Sequence of chain 1.B:
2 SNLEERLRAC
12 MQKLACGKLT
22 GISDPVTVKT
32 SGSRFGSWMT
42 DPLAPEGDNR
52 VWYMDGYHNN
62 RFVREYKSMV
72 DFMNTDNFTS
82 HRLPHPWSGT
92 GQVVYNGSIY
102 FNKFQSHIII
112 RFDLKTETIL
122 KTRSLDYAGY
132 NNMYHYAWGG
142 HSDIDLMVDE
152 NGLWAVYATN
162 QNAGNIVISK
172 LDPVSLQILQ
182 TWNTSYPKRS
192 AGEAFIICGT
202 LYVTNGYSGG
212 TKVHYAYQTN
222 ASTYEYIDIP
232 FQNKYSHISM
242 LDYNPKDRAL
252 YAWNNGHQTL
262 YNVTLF

Binding-site contacts:
Ligand atom C4 contacts residue ASN184 of chain 1.B at 4.2 Å.
Ligand atom C1 contacts residue ASN184 of chain 1.B at 1.4 Å.
Ligand atom C2 contacts residue ASN184 of chain 1.B at 2.5 Å.
Ligand atom O5 contacts residue ASN184 of chain 1.B at 2.3 Å (h-bond).
Ligand atom C5 contacts residue GLN162 of chain 1.B at 4.4 Å.
Ligand atom C6 contacts residue GLN162 of chain 1.B at 3.7 Å.
Ligand atom O7 contacts residue ASN184 of chain 1.B at 3.3 Å (h-bond).
Ligand atom N2 contacts residue ASN184 of chain 1.B at 3.0 Å (h-bond).
Ligand atom C7 contacts residue ASN184 of chain 1.B at 3.4 Å.
Ligand atom O6 contacts residue GLN162 of chain 1.B at 3.2 Å (h-bond).
Ligand atom C7 contacts residue THR182 of chain 1.B at 4.4 Å.
Ligand atom C5 contacts residue ASN184 of chain 1.B at 3.6 Å.
Ligand atom O6 contacts residue ASN184 of chain 1.B at 4.5 Å.
Ligand atom C3 contacts residue ASN184 of chain 1.B at 3.8 Å.
Ligand atom C8 contacts residue THR182 of chain 1.B at 3.2 Å.
Ligand atom O6 contacts residue ASN163 of chain 1.B at 4.3 Å.

A protein and the small-molecule ligand that binds it are described below.
Small molecule (SMILES): CC(=O)N[C@@H]1[C@@H](O)[C@H](O)[C@@H](CO)O[C@H]1O